Sequence of chain 1.C:
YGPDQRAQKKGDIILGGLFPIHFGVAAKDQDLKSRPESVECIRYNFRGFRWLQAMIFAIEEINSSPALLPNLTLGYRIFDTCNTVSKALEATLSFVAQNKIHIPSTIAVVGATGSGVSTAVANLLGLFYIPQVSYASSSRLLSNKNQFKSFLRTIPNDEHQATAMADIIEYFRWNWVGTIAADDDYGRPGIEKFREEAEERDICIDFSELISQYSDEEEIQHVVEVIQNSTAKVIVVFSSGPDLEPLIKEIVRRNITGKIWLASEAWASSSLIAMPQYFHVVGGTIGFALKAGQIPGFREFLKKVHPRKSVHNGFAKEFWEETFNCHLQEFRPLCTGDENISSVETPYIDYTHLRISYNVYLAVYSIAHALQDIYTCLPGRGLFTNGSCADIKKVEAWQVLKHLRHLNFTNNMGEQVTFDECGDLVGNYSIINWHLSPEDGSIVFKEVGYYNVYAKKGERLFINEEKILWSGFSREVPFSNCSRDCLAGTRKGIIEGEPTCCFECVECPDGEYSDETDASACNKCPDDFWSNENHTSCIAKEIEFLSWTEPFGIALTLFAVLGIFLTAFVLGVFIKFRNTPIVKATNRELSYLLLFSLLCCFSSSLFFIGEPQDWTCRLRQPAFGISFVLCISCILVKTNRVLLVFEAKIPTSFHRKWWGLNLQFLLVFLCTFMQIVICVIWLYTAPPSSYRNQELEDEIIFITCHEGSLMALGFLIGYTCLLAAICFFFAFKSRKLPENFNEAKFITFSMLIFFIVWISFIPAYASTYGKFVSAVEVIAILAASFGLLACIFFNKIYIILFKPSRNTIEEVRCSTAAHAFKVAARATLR

A small-molecule ligand and the protein it binds are described below.
Small molecule (SMILES): CC(=O)N[C@@H]1[C@@H](O)[C@H](O)[C@@H](CO)O[C@H]1O

Binding-site contacts:
Ligand atom O7 contacts residue ASN279 of chain 1.C at 4.5 Å.
Ligand atom C4 contacts residue ASN279 of chain 1.C at 4.2 Å.
Ligand atom C6 contacts residue THR281 of chain 1.C at 4.4 Å.
Ligand atom C7 contacts residue ASN279 of chain 1.C at 3.6 Å.
Ligand atom C8 contacts residue ASN279 of chain 1.C at 3.9 Å.
Ligand atom N2 contacts residue ASN279 of chain 1.C at 2.9 Å (h-bond).
Ligand atom O5 contacts residue ASN279 of chain 1.C at 2.4 Å (h-bond).
Ligand atom C3 contacts residue ASN279 of chain 1.C at 3.8 Å.
Ligand atom C5 contacts residue ASN279 of chain 1.C at 3.7 Å.
Ligand atom C2 contacts residue ASN279 of chain 1.C at 2.5 Å.
Ligand atom C1 contacts residue ASN279 of chain 1.C at 1.4 Å.